Sequence of chain 30.C:
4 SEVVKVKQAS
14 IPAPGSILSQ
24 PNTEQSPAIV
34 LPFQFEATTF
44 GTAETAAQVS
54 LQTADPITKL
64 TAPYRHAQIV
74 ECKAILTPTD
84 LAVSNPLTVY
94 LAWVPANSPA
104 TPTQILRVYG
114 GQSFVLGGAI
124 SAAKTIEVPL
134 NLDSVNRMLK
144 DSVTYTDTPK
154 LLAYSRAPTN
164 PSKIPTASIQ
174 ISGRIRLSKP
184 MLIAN

Binding-site contacts:
Ligand atom C2' contacts residue GLU74 of chain 30.C at 4.1 Å.
Ligand atom P contacts residue LYS10 of chain 30.C at 4.0 Å.
Ligand atom P contacts residue LYS8 of chain 30.C at 3.0 Å.
Ligand atom C1' contacts residue GLU74 of chain 30.C at 3.8 Å.
Ligand atom O3' contacts residue ASN134 of chain 30.C at 4.2 Å.
Ligand atom C4' contacts residue GLU74 of chain 30.C at 3.9 Å.
Ligand atom O5' contacts residue LYS8 of chain 30.C at 4.5 Å.
Ligand atom O4' contacts residue GLU74 of chain 30.C at 3.7 Å.
Ligand atom O2' contacts residue ASN134 of chain 30.C at 3.2 Å (h-bond).
Ligand atom O3' contacts residue LYS8 of chain 30.C at 3.8 Å.
Ligand atom OP1 contacts residue LYS10 of chain 30.C at 4.3 Å.
Ligand atom O2' contacts residue LEU135 of chain 30.C at 4.3 Å.
Ligand atom OP1 contacts residue ASN134 of chain 30.C at 4.2 Å.
Ligand atom OP1 contacts residue LYS8 of chain 30.C at 2.6 Å (salt-bridge).
Ligand atom C2' contacts residue ASN134 of chain 30.C at 4.3 Å.
Ligand atom OP1 contacts residue PRO132 of chain 30.C at 3.6 Å.
Ligand atom OP2 contacts residue LYS8 of chain 30.C at 2.9 Å (salt-bridge).
Ligand atom O2' contacts residue GLU74 of chain 30.C at 3.2 Å.
Ligand atom OP2 contacts residue LYS10 of chain 30.C at 2.9 Å.

The small molecule below binds the protein below.
Small molecule (SMILES): Nc1ccn([C@@H]2O[C@H](CO[P](=O)(O)O[C@H]3[C@@H](O)[C@H](n4ccc(N)nc4=O)O[C@@H]3CO[P](=O)(O)O[C@H]3[C@@H](O)[C@H](n4ccc(N)nc4=O)O[C@@H]3CO)[C@@H](O)[C@H]2O)c(=O)n1